Sequence of chain 1.F:
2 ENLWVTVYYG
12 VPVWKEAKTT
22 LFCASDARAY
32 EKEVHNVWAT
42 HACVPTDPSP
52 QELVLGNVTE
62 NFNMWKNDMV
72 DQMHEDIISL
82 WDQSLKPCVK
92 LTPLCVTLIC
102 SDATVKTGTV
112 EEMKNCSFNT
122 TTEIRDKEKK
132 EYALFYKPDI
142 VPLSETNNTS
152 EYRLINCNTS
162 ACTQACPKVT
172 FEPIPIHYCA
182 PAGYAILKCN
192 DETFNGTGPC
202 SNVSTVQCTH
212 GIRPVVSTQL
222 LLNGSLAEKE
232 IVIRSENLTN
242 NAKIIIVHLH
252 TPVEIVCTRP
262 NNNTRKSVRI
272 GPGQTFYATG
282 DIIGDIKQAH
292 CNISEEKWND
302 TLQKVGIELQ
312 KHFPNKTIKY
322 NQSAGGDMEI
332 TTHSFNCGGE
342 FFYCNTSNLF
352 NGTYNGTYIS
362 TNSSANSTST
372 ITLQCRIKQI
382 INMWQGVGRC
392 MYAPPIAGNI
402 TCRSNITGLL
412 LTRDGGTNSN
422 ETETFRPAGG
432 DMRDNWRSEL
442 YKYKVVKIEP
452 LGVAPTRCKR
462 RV

The small molecule below binds the protein below.
Small molecule (SMILES): CC(=O)N[C@@H]1[C@@H](O)[C@H](O)[C@@H](CO)O[C@H]1O

Binding-site contacts:
Ligand atom O5 contacts residue ARG427 of chain 1.F at 3.9 Å.
Ligand atom O6 contacts residue ARG427 of chain 1.F at 3.9 Å.
Ligand atom C7 contacts residue LYS320 of chain 1.F at 4.1 Å.
Ligand atom C4 contacts residue ASN322 of chain 1.F at 4.2 Å.
Ligand atom C1 contacts residue ARG427 of chain 1.F at 4.4 Å.
Ligand atom O7 contacts residue TYR321 of chain 1.F at 3.7 Å.
Ligand atom O7 contacts residue LYS320 of chain 1.F at 4.2 Å.
Ligand atom N2 contacts residue ASN322 of chain 1.F at 2.9 Å (h-bond).
Ligand atom O7 contacts residue ASN352 of chain 1.F at 4.1 Å.
Ligand atom C2 contacts residue ASN322 of chain 1.F at 2.5 Å.
Ligand atom O7 contacts residue ASN322 of chain 1.F at 3.5 Å.
Ligand atom C5 contacts residue ASN322 of chain 1.F at 3.6 Å.
Ligand atom C7 contacts residue ASN322 of chain 1.F at 3.5 Å.
Ligand atom C8 contacts residue LYS320 of chain 1.F at 3.7 Å.
Ligand atom C3 contacts residue ASN322 of chain 1.F at 3.8 Å.
Ligand atom C1 contacts residue ASN322 of chain 1.F at 1.4 Å.
Ligand atom O5 contacts residue ASN322 of chain 1.F at 2.4 Å (h-bond).